Sequence of chain 1.B:
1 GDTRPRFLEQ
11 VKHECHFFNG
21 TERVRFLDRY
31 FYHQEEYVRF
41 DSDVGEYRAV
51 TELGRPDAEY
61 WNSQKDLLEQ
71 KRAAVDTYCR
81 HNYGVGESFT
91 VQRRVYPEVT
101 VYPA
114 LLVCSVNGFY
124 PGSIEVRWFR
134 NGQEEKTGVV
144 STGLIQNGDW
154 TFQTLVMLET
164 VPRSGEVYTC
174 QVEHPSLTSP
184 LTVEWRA

The small molecule below binds the protein below.
Small molecule (SMILES): CC(=O)N[C@@H](CC1CCCCC1)C(=O)N[C@@H](CCCN=C(N)N)C(=O)N[C@@H](C)C(=O)N[C@H]1CCC(=O)N2CCC[C@@H](C(=O)N[C@@H](CO)C(=O)N[C@@H](CC(C)C)C(N)=O)N2C1=O

Sequence of chain 1.A:
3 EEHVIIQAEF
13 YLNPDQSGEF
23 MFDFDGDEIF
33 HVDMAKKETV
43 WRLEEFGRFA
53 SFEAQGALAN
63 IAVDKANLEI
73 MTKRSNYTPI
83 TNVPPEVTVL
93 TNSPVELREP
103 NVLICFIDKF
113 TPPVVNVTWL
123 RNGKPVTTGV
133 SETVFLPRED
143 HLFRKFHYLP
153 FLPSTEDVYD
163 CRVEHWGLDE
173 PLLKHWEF

Binding-site contacts:
Ligand atom O contacts residue HIS81 of chain 1.B at 2.6 Å.
Ligand atom OG contacts residue ASP66 of chain 1.A at 3.3 Å (salt-bridge).
Ligand atom N contacts residue SER53 of chain 1.A at 2.9 Å (h-bond).
Ligand atom CD2 contacts residue PHE32 of chain 1.A at 3.5 Å (hydrophobic).
Ligand atom CD1 contacts residue TYR47 of chain 1.B at 2.9 Å (hydrophobic).
Ligand atom O contacts residue ASN82 of chain 1.B at 2.9 Å (h-bond).
Ligand atom CZ contacts residue HIS81 of chain 1.B at 3.5 Å.
Ligand atom NE contacts residue HIS81 of chain 1.B at 3.4 Å.
Ligand atom N contacts residue VAL65 of chain 1.A at 3.5 Å.
Ligand atom CD2 contacts residue LEU67 of chain 1.B at 3.3 Å (hydrophobic).
Ligand atom CB contacts residue SER53 of chain 1.A at 3.5 Å.
Ligand atom CG contacts residue HIS13 of chain 1.B at 3.3 Å.
Ligand atom CE1 contacts residue ASN82 of chain 1.B at 3.5 Å.
Ligand atom O contacts residue TYR78 of chain 1.B at 3.2 Å.
Ligand atom O2 contacts residue ASN62 of chain 1.A at 2.8 Å (h-bond).
Ligand atom OG contacts residue HIS13 of chain 1.B at 3.5 Å (h-bond).
Ligand atom O contacts residue ASN69 of chain 1.A at 2.8 Å (h-bond).
Ligand atom O contacts residue VAL65 of chain 1.A at 3.4 Å.
Ligand atom CB contacts residue TRP61 of chain 1.B at 3.5 Å (hydrophobic).
Ligand atom CB contacts residue ASP66 of chain 1.A at 3.4 Å.
Ligand atom C contacts residue VAL65 of chain 1.A at 3.4 Å (hydrophobic).
Ligand atom OG contacts residue GLU11 of chain 1.A at 2.6 Å (salt-bridge).
Ligand atom O contacts residue VAL65 of chain 1.A at 3.3 Å.
Ligand atom CH3 contacts residue SER53 of chain 1.A at 3.6 Å.
Ligand atom N contacts residue TYR78 of chain 1.B at 3.5 Å.
Ligand atom CA contacts residue GLN9 of chain 1.A at 3.4 Å.
Ligand atom OG contacts residue ASN62 of chain 1.A at 3.2 Å (h-bond).
Ligand atom O2 contacts residue GLN9 of chain 1.A at 3.1 Å (h-bond).
Ligand atom O contacts residue HIS13 of chain 1.B at 3.0 Å.
Ligand atom CE2 contacts residue TRP43 of chain 1.A at 3.5 Å (hydrophobic).
Ligand atom CB contacts residue TYR78 of chain 1.B at 3.5 Å (hydrophobic).
Ligand atom NH1 contacts residue THR77 of chain 1.B at 3.1 Å (h-bond).
Ligand atom O contacts residue VAL85 of chain 1.B at 3.5 Å.
Ligand atom CD contacts residue HIS81 of chain 1.B at 3.5 Å.
Ligand atom N contacts residue ASN62 of chain 1.A at 3.3 Å (h-bond).
Ligand atom N contacts residue GLN9 of chain 1.A at 2.8 Å (h-bond).
Ligand atom N contacts residue TYR30 of chain 1.B at 3.1 Å (h-bond).
Ligand atom CA contacts residue ASN82 of chain 1.B at 3.5 Å.
Ligand atom N contacts residue ASN82 of chain 1.B at 2.9 Å (h-bond).
Ligand atom CD contacts residue THR77 of chain 1.B at 3.4 Å.